Binding-site contacts:
Ligand atom N6 contacts residue GLY639 of chain 1.H at 3.5 Å (h-bond).
Ligand atom C2 contacts residue PRO631 of chain 1.H at 4.2 Å (hydrophobic).
Ligand atom C5 contacts residue PRO420 of chain 1.H at 4.5 Å (hydrophobic).
Ligand atom N3 contacts residue PRO631 of chain 1.H at 4.1 Å.
Ligand atom N7 contacts residue HIS630 of chain 1.H at 3.7 Å.
Ligand atom N6 contacts residue SER632 of chain 1.H at 3.6 Å.
Ligand atom C6 contacts residue PRO631 of chain 1.H at 4.3 Å (hydrophobic).
Ligand atom N6 contacts residue GLY637 of chain 1.H at 3.4 Å (h-bond).
Ligand atom N6 contacts residue PHE638 of chain 1.H at 3.7 Å.
Ligand atom N3 contacts residue GLY639 of chain 1.H at 4.2 Å.
Ligand atom N6 contacts residue PRO633 of chain 1.H at 4.4 Å.
Ligand atom C8 contacts residue HIS630 of chain 1.H at 3.3 Å.
Ligand atom C2 contacts residue ILE622 of chain 1.H at 4.3 Å (hydrophobic).
Ligand atom C5 contacts residue SER632 of chain 1.H at 3.9 Å.
Ligand atom N9 contacts residue PRO631 of chain 1.H at 3.9 Å.
Ligand atom N7 contacts residue ASP609 of chain 1.H at 4.0 Å.
Ligand atom N1 contacts residue PHE638 of chain 1.H at 4.1 Å.
Ligand atom C6 contacts residue GLY639 of chain 1.H at 3.7 Å.
Ligand atom N7 contacts residue SER632 of chain 1.H at 3.7 Å.
Ligand atom C5 contacts residue PRO631 of chain 1.H at 4.4 Å (hydrophobic).
Ligand atom C2 contacts residue GLY639 of chain 1.H at 2.9 Å.
Ligand atom N1 contacts residue GLY639 of chain 1.H at 3.0 Å (h-bond).
Ligand atom C6 contacts residue SER632 of chain 1.H at 4.0 Å.
Ligand atom C4 contacts residue PRO631 of chain 1.H at 4.2 Å (hydrophobic).
Ligand atom N1 contacts residue PRO631 of chain 1.H at 4.2 Å.
Ligand atom N9 contacts residue HIS630 of chain 1.H at 4.4 Å.

This protein binds this small molecule.
Small molecule (SMILES): Nc1ncnc2[nH]cnc12

Sequence of chain 1.H:
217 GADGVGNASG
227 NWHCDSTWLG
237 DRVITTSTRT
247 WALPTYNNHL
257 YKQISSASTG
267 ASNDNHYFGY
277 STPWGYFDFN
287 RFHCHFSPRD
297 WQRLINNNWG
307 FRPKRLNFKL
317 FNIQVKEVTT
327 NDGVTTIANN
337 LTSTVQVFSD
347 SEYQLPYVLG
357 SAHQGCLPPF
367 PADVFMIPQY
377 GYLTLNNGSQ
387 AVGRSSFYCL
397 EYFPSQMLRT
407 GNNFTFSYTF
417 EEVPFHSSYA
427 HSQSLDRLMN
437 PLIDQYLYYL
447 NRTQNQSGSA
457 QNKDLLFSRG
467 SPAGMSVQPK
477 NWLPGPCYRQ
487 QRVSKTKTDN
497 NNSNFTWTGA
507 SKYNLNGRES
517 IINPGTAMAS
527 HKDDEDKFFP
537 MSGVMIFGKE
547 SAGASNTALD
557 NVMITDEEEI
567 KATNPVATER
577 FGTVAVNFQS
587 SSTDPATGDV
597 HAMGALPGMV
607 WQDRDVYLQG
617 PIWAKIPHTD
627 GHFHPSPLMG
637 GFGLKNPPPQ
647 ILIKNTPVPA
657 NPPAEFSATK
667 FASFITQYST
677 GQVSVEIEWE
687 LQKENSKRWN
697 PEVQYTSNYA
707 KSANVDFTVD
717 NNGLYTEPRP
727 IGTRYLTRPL